Binding-site contacts:
Ligand atom C1 contacts residue ASN127 of chain 1.A at 1.4 Å.
Ligand atom O7 contacts residue ASN127 of chain 1.A at 4.0 Å.
Ligand atom C8 contacts residue ASN127 of chain 1.A at 3.4 Å.
Ligand atom C3 contacts residue ASN127 of chain 1.A at 3.8 Å.
Ligand atom C7 contacts residue ASN127 of chain 1.A at 3.7 Å.
Ligand atom C5 contacts residue ASN127 of chain 1.A at 3.6 Å.
Ligand atom C4 contacts residue ASN127 of chain 1.A at 4.1 Å.
Ligand atom N2 contacts residue ASN127 of chain 1.A at 3.0 Å (h-bond).
Ligand atom O5 contacts residue ASN127 of chain 1.A at 2.2 Å (h-bond).
Ligand atom C2 contacts residue ASN127 of chain 1.A at 2.4 Å.

A small-molecule ligand and the protein it binds are described below.
Small molecule (SMILES): CC(=O)N[C@@H]1[C@@H](O)[C@H](O)[C@@H](CO)O[C@H]1O

Sequence of chain 1.A:
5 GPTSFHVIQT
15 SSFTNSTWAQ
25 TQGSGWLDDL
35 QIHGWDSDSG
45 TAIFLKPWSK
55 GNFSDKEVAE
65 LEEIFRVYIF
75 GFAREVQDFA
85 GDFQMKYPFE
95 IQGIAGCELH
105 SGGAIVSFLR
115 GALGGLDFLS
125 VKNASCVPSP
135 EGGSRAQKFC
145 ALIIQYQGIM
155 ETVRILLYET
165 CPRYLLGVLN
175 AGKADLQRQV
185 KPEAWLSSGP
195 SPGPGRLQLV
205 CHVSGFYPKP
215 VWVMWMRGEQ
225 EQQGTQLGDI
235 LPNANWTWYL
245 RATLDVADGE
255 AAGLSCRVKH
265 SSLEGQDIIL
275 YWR